Sequence of chain 11.C:
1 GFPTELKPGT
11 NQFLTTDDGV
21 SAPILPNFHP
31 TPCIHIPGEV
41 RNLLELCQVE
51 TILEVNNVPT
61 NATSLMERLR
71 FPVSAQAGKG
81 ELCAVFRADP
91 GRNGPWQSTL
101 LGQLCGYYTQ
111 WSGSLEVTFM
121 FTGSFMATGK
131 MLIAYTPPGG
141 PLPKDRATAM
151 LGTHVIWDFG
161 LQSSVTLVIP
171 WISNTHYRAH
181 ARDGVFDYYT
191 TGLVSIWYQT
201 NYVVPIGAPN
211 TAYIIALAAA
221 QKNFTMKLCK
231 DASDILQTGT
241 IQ

The protein below binds the small molecule below.
Small molecule (SMILES): Cc1cccc(-c2ccc(OCCCCCN3CCN(c4ccncc4)C3=O)cc2)c1

Sequence of chain 11.A:
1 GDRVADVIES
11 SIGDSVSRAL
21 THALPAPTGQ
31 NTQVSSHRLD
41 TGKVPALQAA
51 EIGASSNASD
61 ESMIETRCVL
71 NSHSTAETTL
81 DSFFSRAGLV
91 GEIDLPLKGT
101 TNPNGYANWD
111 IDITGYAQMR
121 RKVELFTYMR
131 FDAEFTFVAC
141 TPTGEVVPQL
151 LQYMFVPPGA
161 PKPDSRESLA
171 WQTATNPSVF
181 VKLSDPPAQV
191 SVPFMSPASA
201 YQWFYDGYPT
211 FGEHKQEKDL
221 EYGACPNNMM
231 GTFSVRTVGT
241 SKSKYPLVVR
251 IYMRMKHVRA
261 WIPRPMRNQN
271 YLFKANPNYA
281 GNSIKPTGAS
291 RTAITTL

Sequence of chain 12.C:
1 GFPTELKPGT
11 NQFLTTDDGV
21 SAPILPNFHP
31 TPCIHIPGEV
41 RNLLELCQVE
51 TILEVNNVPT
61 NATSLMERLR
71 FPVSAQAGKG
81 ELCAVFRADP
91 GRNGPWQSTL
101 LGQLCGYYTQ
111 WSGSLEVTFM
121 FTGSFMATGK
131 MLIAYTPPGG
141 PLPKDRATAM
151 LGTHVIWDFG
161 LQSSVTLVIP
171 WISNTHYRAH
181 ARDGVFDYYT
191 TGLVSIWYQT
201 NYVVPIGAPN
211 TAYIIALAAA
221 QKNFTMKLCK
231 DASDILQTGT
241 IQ

Binding-site contacts:
Ligand atom CAY contacts residue PHE155 of chain 11.A at 3.8 Å (hydrophobic).
Ligand atom CAZ contacts residue MET195 of chain 11.A at 3.9 Å (hydrophobic).
Ligand atom NBE contacts residue ASN228 of chain 11.A at 3.9 Å.
Ligand atom CAP contacts residue ILE111 of chain 11.A at 3.8 Å (hydrophobic).
Ligand atom CAJ contacts residue ILE111 of chain 11.A at 3.3 Å (hydrophobic).
Ligand atom NBE contacts residue TRP203 of chain 11.A at 3.2 Å.
Ligand atom OAW contacts residue ILE111 of chain 11.A at 3.6 Å.
Ligand atom CAE contacts residue THR114 of chain 11.A at 3.5 Å.
Ligand atom CAG contacts residue PHE233 of chain 11.A at 3.2 Å (hydrophobic).
Ligand atom CAT contacts residue TYR201 of chain 11.A at 3.5 Å (hydrophobic).
Ligand atom OAB contacts residue ILE113 of chain 11.A at 3.2 Å (h-bond).
Ligand atom CAR contacts residue PHE135 of chain 11.A at 3.4 Å (hydrophobic).
Ligand atom CAK contacts residue VAL192 of chain 11.A at 3.1 Å (hydrophobic).
Ligand atom CAL contacts residue ILE111 of chain 11.A at 3.6 Å (hydrophobic).
Ligand atom CAI contacts residue THR114 of chain 11.A at 3.8 Å.
Ligand atom CAU contacts residue TRP203 of chain 11.A at 3.7 Å (hydrophobic).
Ligand atom OAW contacts residue MET195 of chain 11.A at 3.5 Å.
Ligand atom CAN contacts residue PHE155 of chain 11.A at 3.6 Å (hydrophobic).
Ligand atom CAC contacts residue PHE137 of chain 11.A at 3.8 Å (hydrophobic).
Ligand atom CAM contacts residue VAL192 of chain 11.A at 3.3 Å (hydrophobic).
Ligand atom OAB contacts residue ASP112 of chain 11.A at 3.5 Å.
Ligand atom CAD contacts residue GLN202 of chain 11.A at 3.5 Å.
Ligand atom CAK contacts residue MET195 of chain 11.A at 3.6 Å (hydrophobic).
Ligand atom CAG contacts residue PHE137 of chain 11.A at 3.7 Å (hydrophobic).
Ligand atom CAC contacts residue PHE233 of chain 11.A at 3.1 Å (hydrophobic).
Ligand atom CAH contacts residue TRP203 of chain 11.A at 3.5 Å (hydrophobic).
Ligand atom CAU contacts residue ASN228 of chain 11.A at 3.6 Å.
Ligand atom CAH contacts residue ASN228 of chain 11.A at 3.2 Å.
Ligand atom CBC contacts residue TRP203 of chain 11.A at 3.2 Å (hydrophobic).
Ligand atom CAH contacts residue GLN202 of chain 11.A at 3.7 Å.
Ligand atom CAX contacts residue TRP203 of chain 11.A at 3.6 Å (hydrophobic).
Ligand atom CAE contacts residue ASP112 of chain 11.A at 3.7 Å.
Ligand atom CAA contacts residue PRO177 of chain 11.A at 3.8 Å (hydrophobic).
Ligand atom CAI contacts residue ASP112 of chain 11.A at 3.5 Å.
Ligand atom CAM contacts residue ILE24 of chain 11.C at 3.7 Å (hydrophobic).
Ligand atom CBC contacts residue ASN228 of chain 11.A at 3.9 Å.
Ligand atom CAU contacts residue TYR201 of chain 11.A at 3.8 Å (hydrophobic).
Ligand atom CAD contacts residue ASN228 of chain 11.A at 3.5 Å.
Ligand atom CAI contacts residue TRP203 of chain 11.A at 3.6 Å (hydrophobic).
Ligand atom CAA contacts residue ILE24 of chain 11.C at 3.8 Å (hydrophobic).